Sequence of chain 1.C:
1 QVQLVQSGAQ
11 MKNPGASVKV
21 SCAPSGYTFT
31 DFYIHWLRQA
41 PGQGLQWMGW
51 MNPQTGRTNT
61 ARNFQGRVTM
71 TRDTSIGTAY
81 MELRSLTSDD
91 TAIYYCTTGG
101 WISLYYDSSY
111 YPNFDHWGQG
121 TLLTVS

Binding-site contacts:
Ligand atom C6 contacts residue ASN293 of chain 1.A at 4.4 Å.
Ligand atom C2 contacts residue TYR106 of chain 1.C at 3.7 Å (hydrophobic).
Ligand atom C7 contacts residue TYR105 of chain 1.C at 3.6 Å (hydrophobic).
Ligand atom C8 contacts residue SER103 of chain 1.C at 4.0 Å.
Ligand atom C7 contacts residue ASN293 of chain 1.A at 3.5 Å.
Ligand atom C1 contacts residue THR371 of chain 1.A at 4.4 Å.
Ligand atom O3 contacts residue TRP101 of chain 1.C at 4.2 Å.
Ligand atom O5 contacts residue THR373 of chain 1.A at 3.5 Å (h-bond).
Ligand atom O4 contacts residue TYR106 of chain 1.C at 4.5 Å.
Ligand atom C5 contacts residue TYR105 of chain 1.C at 4.3 Å (hydrophobic).
Ligand atom C8 contacts residue TYR106 of chain 1.C at 4.2 Å (hydrophobic).
Ligand atom C6 contacts residue THR373 of chain 1.A at 3.6 Å.
Ligand atom O7 contacts residue HIS291 of chain 1.A at 2.8 Å (h-bond).
Ligand atom O6 contacts residue TYR106 of chain 1.C at 3.1 Å.
Ligand atom C1 contacts residue THR373 of chain 1.A at 4.2 Å.
Ligand atom C7 contacts residue HIS291 of chain 1.A at 3.9 Å.
Ligand atom C4 contacts residue TYR106 of chain 1.C at 4.3 Å (hydrophobic).
Ligand atom C4 contacts residue ASN293 of chain 1.A at 3.8 Å.
Ligand atom C1 contacts residue TYR106 of chain 1.C at 3.9 Å (hydrophobic).
Ligand atom C1 contacts residue ASN293 of chain 1.A at 1.4 Å.
Ligand atom C6 contacts residue TYR106 of chain 1.C at 4.5 Å (hydrophobic).
Ligand atom O7 contacts residue TYR105 of chain 1.C at 3.0 Å.
Ligand atom C5 contacts residue ASN293 of chain 1.A at 3.3 Å.
Ligand atom C3 contacts residue ASN293 of chain 1.A at 3.4 Å.
Ligand atom C2 contacts residue ASN293 of chain 1.A at 2.1 Å.
Ligand atom C8 contacts residue TRP101 of chain 1.C at 3.7 Å (hydrophobic).
Ligand atom O3 contacts residue ASN293 of chain 1.A at 4.4 Å.
Ligand atom O7 contacts residue ASN293 of chain 1.A at 3.1 Å (h-bond).
Ligand atom O5 contacts residue THR371 of chain 1.A at 3.7 Å.
Ligand atom O5 contacts residue ASN293 of chain 1.A at 2.1 Å (h-bond).
Ligand atom C8 contacts residue TYR105 of chain 1.C at 3.7 Å (hydrophobic).
Ligand atom N2 contacts residue ASN293 of chain 1.A at 2.6 Å (h-bond).
Ligand atom C5 contacts residue THR373 of chain 1.A at 4.0 Å.
Ligand atom C6 contacts residue TYR105 of chain 1.C at 3.8 Å (hydrophobic).
Ligand atom C3 contacts residue TYR106 of chain 1.C at 4.2 Å (hydrophobic).
Ligand atom O4 contacts residue TYR105 of chain 1.C at 4.2 Å.

A protein and the small-molecule ligand that binds it are described below.
Small molecule (SMILES): CC(=O)N[C@H]1[C@H](O[C@H]2[C@H](O)[C@@H](NC(C)=O)CO[C@@H]2CO)O[C@H](CO)[C@@H](O[C@@H]2O[C@H](CO[C@H]3O[C@H](CO)[C@@H](O)[C@H](O)[C@@H]3O)[C@@H](O)[C@H](O)[C@@H]2O)[C@@H]1O

Sequence of chain 1.A:
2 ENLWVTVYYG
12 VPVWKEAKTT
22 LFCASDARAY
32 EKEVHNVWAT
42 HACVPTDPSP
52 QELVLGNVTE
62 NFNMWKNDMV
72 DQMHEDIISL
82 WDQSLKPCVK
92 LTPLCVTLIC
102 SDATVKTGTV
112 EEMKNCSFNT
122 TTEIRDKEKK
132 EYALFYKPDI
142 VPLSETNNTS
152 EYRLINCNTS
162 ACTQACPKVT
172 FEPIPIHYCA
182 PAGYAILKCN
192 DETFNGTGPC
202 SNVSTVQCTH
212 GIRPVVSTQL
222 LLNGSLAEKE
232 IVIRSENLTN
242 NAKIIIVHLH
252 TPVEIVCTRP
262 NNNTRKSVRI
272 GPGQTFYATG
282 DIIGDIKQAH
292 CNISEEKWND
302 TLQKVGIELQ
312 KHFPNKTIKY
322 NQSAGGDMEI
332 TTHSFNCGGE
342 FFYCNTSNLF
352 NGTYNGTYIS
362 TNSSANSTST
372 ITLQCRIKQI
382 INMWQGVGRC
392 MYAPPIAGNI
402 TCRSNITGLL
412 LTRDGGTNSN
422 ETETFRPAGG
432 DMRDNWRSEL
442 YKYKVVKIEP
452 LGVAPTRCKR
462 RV